Sequence of chain 1.B:
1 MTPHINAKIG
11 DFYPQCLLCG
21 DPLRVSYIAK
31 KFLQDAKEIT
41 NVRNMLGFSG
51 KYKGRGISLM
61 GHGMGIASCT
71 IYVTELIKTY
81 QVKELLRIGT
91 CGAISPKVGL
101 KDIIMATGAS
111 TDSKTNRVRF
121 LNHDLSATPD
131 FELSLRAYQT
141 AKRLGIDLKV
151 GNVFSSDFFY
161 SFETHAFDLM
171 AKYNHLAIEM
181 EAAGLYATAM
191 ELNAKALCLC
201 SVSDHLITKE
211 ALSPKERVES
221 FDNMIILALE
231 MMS

Binding-site contacts:
Ligand atom C5' contacts residue HIS4 of chain 1.E at 3.5 Å.
Ligand atom N6 contacts residue GLY92 of chain 1.B at 3.8 Å.
Ligand atom O3' contacts residue GLU181 of chain 1.B at 2.6 Å (salt-bridge).
Ligand atom O2' contacts residue ARG87 of chain 1.B at 3.1 Å (salt-bridge).
Ligand atom O2' contacts residue GLU181 of chain 1.B at 2.8 Å (salt-bridge).
Ligand atom C5 contacts residue PHE159 of chain 1.B at 3.6 Å (hydrophobic).
Ligand atom N8 contacts residue MET180 of chain 1.B at 3.5 Å.
Ligand atom C3' contacts residue GLU181 of chain 1.B at 3.5 Å.
Ligand atom C2' contacts residue MET180 of chain 1.B at 3.8 Å (hydrophobic).
Ligand atom C6 contacts residue GLY92 of chain 1.B at 3.7 Å.
Ligand atom N6 contacts residue LEU206 of chain 1.B at 3.6 Å.
Ligand atom N1 contacts residue CYS91 of chain 1.B at 3.7 Å.
Ligand atom O5' contacts residue HIS4 of chain 1.E at 2.6 Å (h-bond).
Ligand atom N1 contacts residue GLY92 of chain 1.B at 3.4 Å (h-bond).
Ligand atom C2 contacts residue ASP204 of chain 1.B at 3.6 Å.
Ligand atom N3 contacts residue CYS91 of chain 1.B at 3.5 Å.
Ligand atom C5 contacts residue GLY92 of chain 1.B at 4.0 Å.
Ligand atom N8 contacts residue GLU179 of chain 1.B at 3.7 Å.
Ligand atom C4' contacts residue ARG43 of chain 1.E at 3.7 Å.
Ligand atom C4 contacts residue CYS91 of chain 1.B at 4.0 Å (hydrophobic).
Ligand atom C5' contacts residue ARG43 of chain 1.E at 4.0 Å.
Ligand atom O5' contacts residue ARG43 of chain 1.E at 3.2 Å (salt-bridge).
Ligand atom O4' contacts residue THR90 of chain 1.B at 3.4 Å (h-bond).
Ligand atom C5' contacts residue PHE159 of chain 1.B at 3.5 Å (hydrophobic).
Ligand atom O3' contacts residue MET64 of chain 1.B at 3.5 Å.
Ligand atom N7 contacts residue PHE159 of chain 1.B at 3.6 Å.
Ligand atom O2' contacts residue THR90 of chain 1.B at 3.8 Å.
Ligand atom N3 contacts residue THR90 of chain 1.B at 3.5 Å (h-bond).
Ligand atom C1' contacts residue THR90 of chain 1.B at 3.5 Å.
Ligand atom C5 contacts residue ILE178 of chain 1.B at 3.9 Å (hydrophobic).
Ligand atom O5' contacts residue PHE159 of chain 1.B at 3.6 Å.
Ligand atom C2 contacts residue SER203 of chain 1.B at 3.8 Å.
Ligand atom C2 contacts residue CYS91 of chain 1.B at 3.3 Å (hydrophobic).
Ligand atom N8 contacts residue PHE159 of chain 1.B at 4.0 Å.
Ligand atom N1 contacts residue ASP204 of chain 1.B at 4.0 Å.
Ligand atom N7 contacts residue ILE178 of chain 1.B at 3.9 Å.
Ligand atom C6 contacts residue PHE159 of chain 1.B at 3.9 Å (hydrophobic).
Ligand atom N3 contacts residue GLY92 of chain 1.B at 3.8 Å.
Ligand atom C2' contacts residue GLU181 of chain 1.B at 3.4 Å.
Ligand atom C2 contacts residue GLY92 of chain 1.B at 3.5 Å.

This protein binds this small molecule.
Small molecule (SMILES): Nc1ncnc2c([C@@H]3O[C@H](CO)[C@@H](O)[C@H]3O)n[nH]c12

Sequence of chain 1.E:
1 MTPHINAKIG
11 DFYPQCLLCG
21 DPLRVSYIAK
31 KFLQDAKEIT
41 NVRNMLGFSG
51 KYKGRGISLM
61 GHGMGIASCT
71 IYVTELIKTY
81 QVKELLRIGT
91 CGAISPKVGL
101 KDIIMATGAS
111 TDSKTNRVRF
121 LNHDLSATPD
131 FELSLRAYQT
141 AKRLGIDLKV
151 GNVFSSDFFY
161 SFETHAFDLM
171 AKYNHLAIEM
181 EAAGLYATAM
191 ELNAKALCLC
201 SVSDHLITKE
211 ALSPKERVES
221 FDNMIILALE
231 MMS